Sequence of chain 1.BB:
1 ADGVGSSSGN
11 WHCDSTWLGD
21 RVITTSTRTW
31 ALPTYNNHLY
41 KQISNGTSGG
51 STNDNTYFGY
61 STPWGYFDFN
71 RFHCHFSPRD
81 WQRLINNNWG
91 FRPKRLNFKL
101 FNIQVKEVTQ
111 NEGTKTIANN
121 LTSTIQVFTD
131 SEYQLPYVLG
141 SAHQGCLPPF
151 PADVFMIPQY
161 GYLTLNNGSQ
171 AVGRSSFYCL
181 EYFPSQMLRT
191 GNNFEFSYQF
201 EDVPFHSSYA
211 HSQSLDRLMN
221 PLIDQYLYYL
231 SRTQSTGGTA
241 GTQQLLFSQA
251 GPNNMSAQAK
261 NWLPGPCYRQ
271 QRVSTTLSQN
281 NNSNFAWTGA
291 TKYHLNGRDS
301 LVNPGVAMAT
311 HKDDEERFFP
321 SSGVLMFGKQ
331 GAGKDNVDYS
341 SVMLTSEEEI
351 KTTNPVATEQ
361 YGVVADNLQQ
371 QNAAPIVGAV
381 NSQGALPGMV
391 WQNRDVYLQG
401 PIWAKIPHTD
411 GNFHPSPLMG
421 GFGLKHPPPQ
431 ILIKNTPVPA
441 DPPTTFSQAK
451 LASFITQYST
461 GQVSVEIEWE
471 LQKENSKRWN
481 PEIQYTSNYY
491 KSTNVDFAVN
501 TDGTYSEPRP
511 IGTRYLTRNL

Binding-site contacts:
Ligand atom O3 contacts residue TRP287 of chain 1.BB at 3.8 Å.
Ligand atom C3 contacts residue ASN254 of chain 1.AB at 4.1 Å.
Ligand atom C6 contacts residue TRP287 of chain 1.BB at 3.8 Å (hydrophobic).
Ligand atom O2 contacts residue ASN55 of chain 1.BB at 3.5 Å (h-bond).
Ligand atom O2 contacts residue THR52 of chain 1.BB at 4.4 Å.
Ligand atom O3 contacts residue ALA257 of chain 1.AB at 4.5 Å.
Ligand atom O2 contacts residue ASN254 of chain 1.AB at 4.0 Å.
Ligand atom O4 contacts residue TRP287 of chain 1.BB at 2.1 Å.
Ligand atom O5 contacts residue TRP287 of chain 1.BB at 3.3 Å.
Ligand atom O3 contacts residue ASN254 of chain 1.AB at 3.8 Å.
Ligand atom C1 contacts residue TRP287 of chain 1.BB at 3.8 Å (hydrophobic).
Ligand atom C4 contacts residue TRP287 of chain 1.BB at 3.4 Å (hydrophobic).
Ligand atom O2 contacts residue SER256 of chain 1.AB at 4.0 Å.
Ligand atom O1 contacts residue TRP287 of chain 1.BB at 3.0 Å (h-bond).
Ligand atom C3 contacts residue TRP287 of chain 1.BB at 4.3 Å (hydrophobic).
Ligand atom C5 contacts residue TRP287 of chain 1.BB at 3.9 Å (hydrophobic).
Ligand atom C2 contacts residue TRP287 of chain 1.BB at 3.8 Å (hydrophobic).

The small molecule below binds the protein below.
Small molecule (SMILES): OC[C@H]1O[C@@H](O)[C@H](O)[C@@H](O)[C@H]1O

Sequence of chain 1.AB:
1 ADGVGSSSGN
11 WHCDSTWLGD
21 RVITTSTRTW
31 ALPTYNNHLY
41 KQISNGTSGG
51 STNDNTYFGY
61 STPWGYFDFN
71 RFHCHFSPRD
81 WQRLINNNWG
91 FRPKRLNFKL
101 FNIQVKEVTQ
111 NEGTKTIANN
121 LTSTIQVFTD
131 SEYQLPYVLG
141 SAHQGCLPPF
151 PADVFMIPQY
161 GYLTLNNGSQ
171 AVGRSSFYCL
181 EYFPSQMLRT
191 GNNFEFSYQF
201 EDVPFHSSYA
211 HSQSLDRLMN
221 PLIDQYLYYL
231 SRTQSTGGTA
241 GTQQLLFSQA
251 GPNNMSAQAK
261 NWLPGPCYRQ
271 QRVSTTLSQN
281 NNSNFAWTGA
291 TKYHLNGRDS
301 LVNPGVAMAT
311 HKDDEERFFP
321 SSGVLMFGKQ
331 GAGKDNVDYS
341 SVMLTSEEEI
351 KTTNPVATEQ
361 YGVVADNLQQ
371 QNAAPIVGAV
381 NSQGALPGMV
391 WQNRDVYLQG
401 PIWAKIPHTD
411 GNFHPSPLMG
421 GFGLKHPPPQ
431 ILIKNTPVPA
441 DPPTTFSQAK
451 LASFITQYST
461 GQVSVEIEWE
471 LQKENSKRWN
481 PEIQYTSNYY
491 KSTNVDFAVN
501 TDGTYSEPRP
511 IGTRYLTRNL